Sequence of chain 1.A:
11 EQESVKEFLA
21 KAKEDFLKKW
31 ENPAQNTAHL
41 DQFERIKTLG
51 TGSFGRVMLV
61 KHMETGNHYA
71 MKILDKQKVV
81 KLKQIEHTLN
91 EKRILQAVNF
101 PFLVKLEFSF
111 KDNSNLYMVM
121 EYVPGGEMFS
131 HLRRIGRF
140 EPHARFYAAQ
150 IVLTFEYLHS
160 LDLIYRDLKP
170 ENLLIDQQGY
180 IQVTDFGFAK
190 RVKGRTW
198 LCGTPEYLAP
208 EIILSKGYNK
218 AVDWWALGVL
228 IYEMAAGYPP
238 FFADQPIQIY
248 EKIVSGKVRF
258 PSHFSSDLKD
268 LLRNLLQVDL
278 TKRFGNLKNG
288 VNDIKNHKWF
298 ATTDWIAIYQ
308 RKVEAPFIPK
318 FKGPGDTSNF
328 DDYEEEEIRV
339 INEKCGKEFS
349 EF

Binding-site contacts:
Ligand atom N41 contacts residue ASP184 of chain 1.A at 2.9 Å (salt-bridge).
Ligand atom O92 contacts residue GLU91 of chain 1.A at 2.6 Å (salt-bridge).
Ligand atom C16 contacts residue LEU173 of chain 1.A at 3.4 Å (hydrophobic).
Ligand atom C97 contacts residue SER53 of chain 1.A at 2.9 Å.
Ligand atom C55 contacts residue LYS72 of chain 1.A at 3.4 Å.
Ligand atom C72 contacts residue GLU91 of chain 1.A at 3.5 Å.
Ligand atom C15 contacts residue LEU173 of chain 1.A at 3.3 Å (hydrophobic).
Ligand atom C31 contacts residue ASP184 of chain 1.A at 3.2 Å.
Ligand atom C56 contacts residue ASP184 of chain 1.A at 3.4 Å.
Ligand atom C34 contacts residue ASP184 of chain 1.A at 3.5 Å.
Ligand atom C32 contacts residue THR183 of chain 1.A at 3.5 Å.
Ligand atom C32 contacts residue GLU170 of chain 1.A at 3.3 Å.
Ligand atom C73 contacts residue GLY186 of chain 1.A at 3.5 Å.
Ligand atom C35 contacts residue ASP184 of chain 1.A at 3.5 Å.
Ligand atom C32 contacts residue ASP184 of chain 1.A at 3.3 Å.
Ligand atom C92 contacts residue PHE187 of chain 1.A at 3.4 Å (hydrophobic).
Ligand atom C37 contacts residue ASP184 of chain 1.A at 3.4 Å.
Ligand atom O43 contacts residue THR51 of chain 1.A at 3.1 Å (h-bond).
Ligand atom O92 contacts residue LYS72 of chain 1.A at 2.9 Å (salt-bridge).
Ligand atom N33 contacts residue ASP184 of chain 1.A at 2.6 Å (salt-bridge).
Ligand atom C96 contacts residue SER53 of chain 1.A at 3.4 Å.
Ligand atom O22 contacts residue THR183 of chain 1.A at 3.3 Å.
Ligand atom C12 contacts residue GLU121 of chain 1.A at 3.3 Å.
Ligand atom N33 contacts residue GLU170 of chain 1.A at 3.0 Å (salt-bridge).
Ligand atom C75 contacts residue PHE54 of chain 1.A at 3.3 Å (hydrophobic).
Ligand atom C12 contacts residue ALA70 of chain 1.A at 3.4 Å (hydrophobic).
Ligand atom C76 contacts residue PHE54 of chain 1.A at 3.2 Å (hydrophobic).
Ligand atom C52 contacts residue GLY52 of chain 1.A at 3.5 Å.
Ligand atom C93 contacts residue PHE187 of chain 1.A at 3.5 Å (hydrophobic).
Ligand atom O43 contacts residue VAL57 of chain 1.A at 3.4 Å.
Ligand atom C93 contacts residue GLN84 of chain 1.A at 3.2 Å.
Ligand atom C42 contacts residue VAL57 of chain 1.A at 3.4 Å (hydrophobic).
Ligand atom N11 contacts residue VAL123 of chain 1.A at 3.0 Å (h-bond).
Ligand atom O62 contacts residue PHE54 of chain 1.A at 3.0 Å.
Ligand atom O43 contacts residue GLY50 of chain 1.A at 3.0 Å.
Ligand atom C71 contacts residue PHE54 of chain 1.A at 3.5 Å (hydrophobic).
Ligand atom N33 contacts residue ASN171 of chain 1.A at 3.0 Å (h-bond).
Ligand atom C34 contacts residue GLU170 of chain 1.A at 3.1 Å.
Ligand atom C92 contacts residue GLN84 of chain 1.A at 3.2 Å.
Ligand atom C73 contacts residue GLU91 of chain 1.A at 3.4 Å.

This protein binds this small molecule.
Small molecule (SMILES): CC1(C)CCCN(c2ccc(O)c(C(=O)c3ccc(C(=O)N[C@@H]4CCCNC[C@H]4NC(=O)c4ccncc4)cc3)c2)C1